Binding-site contacts:
Ligand atom O5 contacts residue ASN30 of chain 1.C at 2.4 Å (h-bond).
Ligand atom O6 contacts residue ALA31 of chain 1.C at 2.9 Å (h-bond).
Ligand atom O6 contacts residue THR32 of chain 1.C at 3.7 Å.
Ligand atom O7 contacts residue ASN30 of chain 1.C at 4.5 Å.
Ligand atom C7 contacts residue ASN30 of chain 1.C at 3.8 Å.
Ligand atom C5 contacts residue ASN30 of chain 1.C at 3.7 Å.
Ligand atom C1 contacts residue ASN30 of chain 1.C at 1.4 Å.
Ligand atom C5 contacts residue ALA31 of chain 1.C at 4.5 Å (hydrophobic).
Ligand atom C4 contacts residue ASN30 of chain 1.C at 4.3 Å.
Ligand atom O5 contacts residue THR312 of chain 1.C at 4.5 Å.
Ligand atom C6 contacts residue THR32 of chain 1.C at 4.2 Å.
Ligand atom C2 contacts residue ASN30 of chain 1.C at 2.5 Å.
Ligand atom C6 contacts residue ALA31 of chain 1.C at 4.1 Å (hydrophobic).
Ligand atom N2 contacts residue ASN30 of chain 1.C at 2.8 Å (h-bond).
Ligand atom C8 contacts residue ASN30 of chain 1.C at 4.5 Å.
Ligand atom O5 contacts residue ALA31 of chain 1.C at 3.9 Å.
Ligand atom C3 contacts residue ASN30 of chain 1.C at 3.8 Å.
Ligand atom O6 contacts residue ASN30 of chain 1.C at 4.2 Å.

Sequence of chain 1.C:
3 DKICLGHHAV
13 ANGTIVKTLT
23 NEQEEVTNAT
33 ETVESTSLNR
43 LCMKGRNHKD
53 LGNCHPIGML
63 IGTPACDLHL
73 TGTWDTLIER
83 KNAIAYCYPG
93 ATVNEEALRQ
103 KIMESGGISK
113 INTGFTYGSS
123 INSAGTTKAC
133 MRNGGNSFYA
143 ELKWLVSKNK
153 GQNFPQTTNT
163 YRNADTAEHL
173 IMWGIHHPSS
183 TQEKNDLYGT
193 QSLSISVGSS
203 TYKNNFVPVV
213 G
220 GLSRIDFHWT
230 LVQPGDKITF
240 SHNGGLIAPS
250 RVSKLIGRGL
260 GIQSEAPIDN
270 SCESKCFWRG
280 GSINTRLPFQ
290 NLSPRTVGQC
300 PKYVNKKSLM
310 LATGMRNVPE

A protein and the small-molecule ligand that binds it are described below.
Small molecule (SMILES): CC(=O)N[C@@H]1[C@@H](O)[C@H](O)[C@@H](CO)O[C@H]1O